Sequence of chain 1.B:
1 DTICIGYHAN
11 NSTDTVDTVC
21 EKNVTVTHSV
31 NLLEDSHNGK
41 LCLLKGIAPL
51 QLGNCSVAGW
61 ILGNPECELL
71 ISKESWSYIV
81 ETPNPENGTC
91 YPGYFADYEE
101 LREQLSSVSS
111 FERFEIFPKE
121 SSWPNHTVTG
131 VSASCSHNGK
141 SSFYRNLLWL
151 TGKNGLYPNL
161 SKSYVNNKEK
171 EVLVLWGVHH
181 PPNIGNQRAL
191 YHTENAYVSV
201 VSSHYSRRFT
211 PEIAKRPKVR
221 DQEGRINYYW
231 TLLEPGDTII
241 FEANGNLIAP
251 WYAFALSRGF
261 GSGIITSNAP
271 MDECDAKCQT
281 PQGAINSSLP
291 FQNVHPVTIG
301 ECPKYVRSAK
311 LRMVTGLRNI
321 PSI

Binding-site contacts:
Ligand atom C4 contacts residue ASN11 of chain 1.B at 4.2 Å.
Ligand atom C5 contacts residue ASN11 of chain 1.B at 3.6 Å.
Ligand atom C3 contacts residue ASN11 of chain 1.B at 3.8 Å.
Ligand atom O7 contacts residue ASN11 of chain 1.B at 4.3 Å.
Ligand atom C7 contacts residue ASN11 of chain 1.B at 3.5 Å.
Ligand atom O5 contacts residue ASN11 of chain 1.B at 2.3 Å (h-bond).
Ligand atom C8 contacts residue ASN11 of chain 1.B at 3.2 Å.
Ligand atom C1 contacts residue ASN11 of chain 1.B at 1.4 Å.
Ligand atom C2 contacts residue ASN11 of chain 1.B at 2.5 Å.
Ligand atom N2 contacts residue ASN11 of chain 1.B at 2.6 Å (h-bond).

A protein and the small-molecule ligand that binds it are described below.
Small molecule (SMILES): CC(=O)N[C@@H]1[C@@H](O)[C@H](O)[C@@H](CO)O[C@H]1O